A protein and the small-molecule ligand that binds it are described below.
Small molecule (SMILES): C=CC[C@@H](C(=O)NCC)[C@@H]1N=C(c2ccc(Cl)cc2)c2cc(OC)ccc2-n2c(C)nnc21

Sequence of chain 1.A:
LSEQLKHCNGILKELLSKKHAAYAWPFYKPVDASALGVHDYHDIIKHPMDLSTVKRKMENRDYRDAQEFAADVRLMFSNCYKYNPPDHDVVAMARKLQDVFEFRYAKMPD

Binding-site contacts:
Ligand atom CBA contacts residue ASN88 of chain 1.A at 3.7 Å.
Ligand atom CBF contacts residue HIS92 of chain 1.A at 3.2 Å.
Ligand atom CAT contacts residue LEU40 of chain 1.A at 4.0 Å (hydrophobic).
Ligand atom NAP contacts residue ASN88 of chain 1.A at 3.5 Å (h-bond).
Ligand atom CAB contacts residue VAL94 of chain 1.A at 3.8 Å (hydrophobic).
Ligand atom CAC contacts residue PRO30 of chain 1.A at 4.0 Å (hydrophobic).
Ligand atom CBC contacts residue TYR45 of chain 1.A at 3.6 Å (hydrophobic).
Ligand atom CAF contacts residue VAL94 of chain 1.A at 4.0 Å (hydrophobic).
Ligand atom CAB contacts residue TRP29 of chain 1.A at 3.8 Å (hydrophobic).
Ligand atom CBB contacts residue VAL42 of chain 1.A at 3.8 Å (hydrophobic).
Ligand atom CAH contacts residue VAL94 of chain 1.A at 3.8 Å (hydrophobic).
Ligand atom CAB contacts residue PRO30 of chain 1.A at 3.7 Å (hydrophobic).
Ligand atom NAP contacts residue CYS84 of chain 1.A at 3.8 Å.
Ligand atom CAR contacts residue PRO30 of chain 1.A at 3.7 Å (hydrophobic).
Ligand atom CLA contacts residue ASP93 of chain 1.A at 3.9 Å.
Ligand atom CAC contacts residue TRP29 of chain 1.A at 3.6 Å (hydrophobic).
Ligand atom CAE contacts residue HIS92 of chain 1.A at 4.0 Å.
Ligand atom CAU contacts residue PRO30 of chain 1.A at 3.7 Å (hydrophobic).
Ligand atom CBA contacts residue VAL42 of chain 1.A at 4.0 Å (hydrophobic).
Ligand atom CBA contacts residue TYR87 of chain 1.A at 3.9 Å (hydrophobic).
Ligand atom CBB contacts residue LEU40 of chain 1.A at 3.9 Å (hydrophobic).
Ligand atom CAC contacts residue MET97 of chain 1.A at 3.7 Å (hydrophobic).
Ligand atom CAS contacts residue ASN88 of chain 1.A at 3.5 Å.
Ligand atom CAT contacts residue PRO30 of chain 1.A at 3.5 Å (hydrophobic).
Ligand atom CAF contacts residue HIS92 of chain 1.A at 3.7 Å.
Ligand atom CAQ contacts residue VAL94 of chain 1.A at 4.0 Å (hydrophobic).
Ligand atom CBC contacts residue LEU40 of chain 1.A at 4.1 Å (hydrophobic).
Ligand atom CAA contacts residue VAL94 of chain 1.A at 3.8 Å (hydrophobic).
Ligand atom CAU contacts residue LEU40 of chain 1.A at 4.0 Å (hydrophobic).
Ligand atom CAR contacts residue PHE31 of chain 1.A at 3.9 Å (hydrophobic).
Ligand atom NAO contacts residue VAL94 of chain 1.A at 3.8 Å.
Ligand atom CLA contacts residue MET97 of chain 1.A at 3.9 Å.
Ligand atom OAX contacts residue TRP29 of chain 1.A at 3.6 Å.
Ligand atom NAO contacts residue ASN88 of chain 1.A at 3.1 Å (h-bond).
Ligand atom NBE contacts residue HIS92 of chain 1.A at 3.7 Å.
Ligand atom CBC contacts residue VAL42 of chain 1.A at 4.0 Å (hydrophobic).
Ligand atom CBC contacts residue VAL35 of chain 1.A at 3.6 Å (hydrophobic).
Ligand atom NAI contacts residue VAL94 of chain 1.A at 4.0 Å.
Ligand atom NAL contacts residue VAL94 of chain 1.A at 3.9 Å.
Ligand atom CBF contacts residue ASN88 of chain 1.A at 3.7 Å.